This small molecule binds to this protein.
Small molecule (SMILES): CC(=O)N[C@H]1[C@H](O[C@H]2[C@H](O)[C@@H](NC(C)=O)CO[C@@H]2CO[C@@H]2O[C@@H](C)[C@@H](O)[C@@H](O)[C@@H]2O)O[C@H](CO)[C@@H](O)[C@@H]1O

Sequence of chain 1.B:
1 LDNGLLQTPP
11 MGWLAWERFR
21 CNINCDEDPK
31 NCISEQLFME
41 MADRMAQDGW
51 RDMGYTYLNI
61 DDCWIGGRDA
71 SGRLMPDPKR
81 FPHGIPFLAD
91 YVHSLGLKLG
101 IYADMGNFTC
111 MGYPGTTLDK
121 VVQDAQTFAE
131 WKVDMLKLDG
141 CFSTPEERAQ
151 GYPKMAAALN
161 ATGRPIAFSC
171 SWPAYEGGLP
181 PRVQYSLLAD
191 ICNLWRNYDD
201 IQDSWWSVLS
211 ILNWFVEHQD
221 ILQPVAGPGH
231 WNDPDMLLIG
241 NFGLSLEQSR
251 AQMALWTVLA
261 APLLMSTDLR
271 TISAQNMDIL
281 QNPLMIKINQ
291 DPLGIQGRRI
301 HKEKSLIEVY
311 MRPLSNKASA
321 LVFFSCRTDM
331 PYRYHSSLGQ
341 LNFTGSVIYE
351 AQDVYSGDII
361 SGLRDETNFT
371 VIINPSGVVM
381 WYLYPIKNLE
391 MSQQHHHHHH

Binding-site contacts:
Ligand atom C7 contacts residue SER143 of chain 1.B at 4.4 Å.
Ligand atom O5 contacts residue ASN107 of chain 1.B at 2.3 Å (h-bond).
Ligand atom C8 contacts residue THR144 of chain 1.B at 4.2 Å.
Ligand atom O7 contacts residue PHE142 of chain 1.B at 4.3 Å.
Ligand atom C7 contacts residue PHE142 of chain 1.B at 3.9 Å (hydrophobic).
Ligand atom C1 contacts residue ASN107 of chain 1.B at 1.4 Å.
Ligand atom C5 contacts residue ASN107 of chain 1.B at 3.6 Å.
Ligand atom N2 contacts residue ASN107 of chain 1.B at 3.1 Å (h-bond).
Ligand atom C3 contacts residue ASN107 of chain 1.B at 3.9 Å.
Ligand atom C8 contacts residue SER143 of chain 1.B at 3.4 Å.
Ligand atom C7 contacts residue ASN107 of chain 1.B at 3.6 Å.
Ligand atom C8 contacts residue PHE142 of chain 1.B at 3.4 Å (hydrophobic).
Ligand atom O7 contacts residue ASN107 of chain 1.B at 3.6 Å (h-bond).
Ligand atom N2 contacts residue PHE142 of chain 1.B at 4.3 Å.
Ligand atom C2 contacts residue ASN107 of chain 1.B at 2.6 Å.
Ligand atom C4 contacts residue ASN107 of chain 1.B at 4.2 Å.